Binding-site contacts:
Ligand atom N1 contacts residue ARG189 of chain 2.B at 3.9 Å.
Ligand atom N7 contacts residue ARG195 of chain 2.B at 4.3 Å.
Ligand atom O6 contacts residue PHE73 of chain 2.B at 3.9 Å.
Ligand atom C8 contacts residue ASP274 of chain 2.B at 3.6 Å.
Ligand atom O6 contacts residue PHE220 of chain 2.B at 3.3 Å.
Ligand atom C8 contacts residue THR191 of chain 2.B at 3.4 Å.
Ligand atom C4 contacts residue ASP274 of chain 2.B at 3.7 Å.
Ligand atom C6 contacts residue TYR72 of chain 2.B at 4.3 Å (hydrophobic).
Ligand atom N9 contacts residue PHE220 of chain 2.B at 3.5 Å.
Ligand atom C4 contacts residue TYR72 of chain 2.B at 3.3 Å (hydrophobic).
Ligand atom C2 contacts residue TYR72 of chain 2.B at 4.2 Å (hydrophobic).
Ligand atom O6 contacts residue SER123 of chain 2.B at 4.1 Å.
Ligand atom C5 contacts residue TYR72 of chain 2.B at 3.6 Å (hydrophobic).
Ligand atom N9 contacts residue TYR72 of chain 2.B at 3.2 Å.
Ligand atom N3 contacts residue TYR72 of chain 2.B at 3.3 Å.
Ligand atom C6 contacts residue PHE220 of chain 2.B at 3.2 Å (hydrophobic).
Ligand atom N9 contacts residue ARG195 of chain 2.B at 4.1 Å.
Ligand atom N7 contacts residue PHE220 of chain 2.B at 3.1 Å.
Ligand atom N7 contacts residue THR191 of chain 2.B at 2.7 Å (h-bond).
Ligand atom O6 contacts residue THR191 of chain 2.B at 4.0 Å.
Ligand atom C2 contacts residue PHE220 of chain 2.B at 3.6 Å (hydrophobic).
Ligand atom C2 contacts residue PHE73 of chain 2.B at 4.1 Å (hydrophobic).
Ligand atom C8 contacts residue TYR72 of chain 2.B at 3.6 Å (hydrophobic).
Ligand atom N3 contacts residue PHE220 of chain 2.B at 3.6 Å.
Ligand atom C8 contacts residue PHE220 of chain 2.B at 3.4 Å (hydrophobic).
Ligand atom C2 contacts residue ALA70 of chain 2.B at 4.3 Å (hydrophobic).
Ligand atom C5 contacts residue THR191 of chain 2.B at 3.8 Å.
Ligand atom O6 contacts residue ARG189 of chain 2.B at 3.0 Å (salt-bridge).
Ligand atom C6 contacts residue PHE73 of chain 2.B at 3.9 Å (hydrophobic).
Ligand atom C8 contacts residue ARG195 of chain 2.B at 3.3 Å.
Ligand atom C5 contacts residue PHE220 of chain 2.B at 3.3 Å (hydrophobic).
Ligand atom C6 contacts residue ARG189 of chain 2.B at 3.8 Å.
Ligand atom C4 contacts residue PHE220 of chain 2.B at 3.4 Å (hydrophobic).
Ligand atom N9 contacts residue ASP274 of chain 2.B at 2.7 Å (salt-bridge).
Ligand atom C6 contacts residue THR191 of chain 2.B at 4.3 Å.
Ligand atom N1 contacts residue PHE220 of chain 2.B at 3.5 Å.
Ligand atom N1 contacts residue PHE73 of chain 2.B at 3.6 Å.
Ligand atom N7 contacts residue TYR72 of chain 2.B at 3.7 Å.
Ligand atom N3 contacts residue ASP274 of chain 2.B at 4.0 Å.

This small molecule binds to this protein.
Small molecule (SMILES): O=c1[nH]cnc2nc[nH]c12

Sequence of chain 2.B:
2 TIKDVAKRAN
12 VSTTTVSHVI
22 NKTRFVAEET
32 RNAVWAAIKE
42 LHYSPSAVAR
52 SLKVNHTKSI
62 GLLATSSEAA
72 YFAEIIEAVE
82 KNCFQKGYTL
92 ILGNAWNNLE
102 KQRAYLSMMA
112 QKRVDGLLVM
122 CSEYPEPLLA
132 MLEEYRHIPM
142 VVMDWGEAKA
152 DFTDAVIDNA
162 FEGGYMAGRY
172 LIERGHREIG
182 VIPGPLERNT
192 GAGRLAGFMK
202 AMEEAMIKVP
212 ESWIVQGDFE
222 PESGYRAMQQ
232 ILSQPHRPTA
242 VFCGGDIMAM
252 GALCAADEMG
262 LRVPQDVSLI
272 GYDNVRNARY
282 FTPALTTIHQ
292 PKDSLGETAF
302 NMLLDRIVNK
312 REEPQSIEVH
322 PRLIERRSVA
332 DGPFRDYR